Binding-site contacts:
Ligand atom N1 contacts residue ALA56 of chain 4.B at 3.2 Å (h-bond).
Ligand atom OP1 contacts residue LYS18 of chain 1.B at 3.3 Å (salt-bridge).
Ligand atom O4 contacts residue ARG68 of chain 4.B at 3.7 Å.
Ligand atom C2' contacts residue ARG55 of chain 4.B at 3.6 Å.
Ligand atom P contacts residue ARG202 of chain 4.A at 3.8 Å.
Ligand atom O2 contacts residue ARG55 of chain 4.B at 3.2 Å (salt-bridge).
Ligand atom O2 contacts residue TYR58 of chain 4.B at 3.8 Å.
Ligand atom N3 contacts residue ARG55 of chain 4.B at 3.5 Å (salt-bridge).
Ligand atom O3' contacts residue ARG55 of chain 4.B at 3.6 Å.
Ligand atom C4 contacts residue ARG68 of chain 4.B at 3.7 Å.
Ligand atom C6 contacts residue TYR58 of chain 4.B at 3.5 Å (hydrophobic).
Ligand atom C6 contacts residue TRP21 of chain 2.B at 3.3 Å (hydrophobic).
Ligand atom O2' contacts residue ARG55 of chain 4.B at 2.7 Å (salt-bridge).
Ligand atom C4 contacts residue TRP21 of chain 2.B at 3.7 Å (hydrophobic).
Ligand atom N2 contacts residue ALA56 of chain 4.B at 3.3 Å (h-bond).
Ligand atom O4' contacts residue CYS203 of chain 4.A at 3.5 Å (h-bond).
Ligand atom O6 contacts residue TYR58 of chain 4.B at 3.0 Å (h-bond).
Ligand atom C5' contacts residue ARG202 of chain 4.A at 3.0 Å.
Ligand atom OP2 contacts residue MET15 of chain 2.B at 3.5 Å.
Ligand atom N2 contacts residue THR17 of chain 2.B at 3.8 Å.
Ligand atom N3 contacts residue TRP21 of chain 2.B at 3.8 Å.
Ligand atom OP1 contacts residue TYR19 of chain 1.B at 3.1 Å (h-bond).
Ligand atom C5 contacts residue TRP21 of chain 2.B at 3.4 Å (hydrophobic).
Ligand atom O3' contacts residue TYR19 of chain 1.B at 3.0 Å (h-bond).
Ligand atom P contacts residue TYR19 of chain 1.B at 3.7 Å.
Ligand atom C2 contacts residue TRP21 of chain 2.B at 3.8 Å (hydrophobic).
Ligand atom OP2 contacts residue ARG202 of chain 4.A at 2.5 Å (salt-bridge).
Ligand atom N3 contacts residue ASN205 of chain 4.A at 3.7 Å.
Ligand atom N2 contacts residue ARG55 of chain 4.B at 3.7 Å.
Ligand atom N1 contacts residue TRP21 of chain 2.B at 3.5 Å.
Ligand atom N1 contacts residue TYR58 of chain 4.B at 3.6 Å.
Ligand atom C1' contacts residue ARG55 of chain 4.B at 3.4 Å.
Ligand atom C1' contacts residue TRP21 of chain 2.B at 3.7 Å (hydrophobic).
Ligand atom C2 contacts residue ALA56 of chain 4.B at 3.7 Å (hydrophobic).
Ligand atom O4 contacts residue TRP21 of chain 2.B at 3.6 Å.
Ligand atom OP2 contacts residue THR17 of chain 2.B at 3.2 Å.
Ligand atom O4 contacts residue ASN205 of chain 4.A at 3.4 Å (h-bond).
Ligand atom O2' contacts residue TYR19 of chain 1.B at 3.4 Å.
Ligand atom O4' contacts residue TRP21 of chain 2.B at 3.6 Å.
Ligand atom O2' contacts residue THR17 of chain 2.B at 3.3 Å (h-bond).

Sequence of chain 4.B:
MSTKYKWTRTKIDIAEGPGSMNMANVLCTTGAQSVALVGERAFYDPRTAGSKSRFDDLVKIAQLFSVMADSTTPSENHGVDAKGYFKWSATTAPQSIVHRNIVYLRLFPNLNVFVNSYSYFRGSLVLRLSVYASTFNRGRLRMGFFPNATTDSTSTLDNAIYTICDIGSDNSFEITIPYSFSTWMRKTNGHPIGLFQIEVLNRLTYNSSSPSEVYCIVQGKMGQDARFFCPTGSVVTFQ

Sequence of chain 1.B:
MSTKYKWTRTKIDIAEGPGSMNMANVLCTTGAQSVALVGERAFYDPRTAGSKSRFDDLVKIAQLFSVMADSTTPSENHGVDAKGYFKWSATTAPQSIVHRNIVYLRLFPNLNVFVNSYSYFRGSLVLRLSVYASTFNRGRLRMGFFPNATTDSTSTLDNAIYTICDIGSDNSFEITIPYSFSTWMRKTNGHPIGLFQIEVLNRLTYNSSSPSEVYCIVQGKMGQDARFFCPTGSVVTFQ

Sequence of chain 4.A:
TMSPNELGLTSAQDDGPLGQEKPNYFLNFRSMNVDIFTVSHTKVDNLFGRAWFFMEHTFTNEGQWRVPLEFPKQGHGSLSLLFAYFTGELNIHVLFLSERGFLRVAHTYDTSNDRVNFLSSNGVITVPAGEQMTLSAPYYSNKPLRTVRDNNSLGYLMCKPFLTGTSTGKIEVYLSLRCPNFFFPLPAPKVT

This small molecule binds to this protein.
Small molecule (SMILES): Nc1nc(=O)c2ncn([C@@H]3O[C@H](CO)[C@@H](O[P](=O)(O)OC[C@H]4O[C@@H](n5ccc(=O)[nH]c5=O)[C@H](O)[C@@H]4O[P](=O)(O)OC[C@H]4O[C@@H](n5ccc(=O)[nH]c5=O)[C@H](O)[C@@H]4O[P](=O)(O)OC[C@H]4O[C@@H](n5ccc(=O)[nH]c5=O)[C@H](O)[C@@H]4O[P](=O)(O)OC[C@H]4O[C@@H](n5ccc(=O)[nH]c5=O)[C@H](O)[C@@H]4O[P](=O)(O)OC[C@H]4O[C@@H](n5ccc(=O)[nH]c5=O)[C@H](O)[C@@H]4O)[C@H]3O)c2[nH]1

Sequence of chain 2.B:
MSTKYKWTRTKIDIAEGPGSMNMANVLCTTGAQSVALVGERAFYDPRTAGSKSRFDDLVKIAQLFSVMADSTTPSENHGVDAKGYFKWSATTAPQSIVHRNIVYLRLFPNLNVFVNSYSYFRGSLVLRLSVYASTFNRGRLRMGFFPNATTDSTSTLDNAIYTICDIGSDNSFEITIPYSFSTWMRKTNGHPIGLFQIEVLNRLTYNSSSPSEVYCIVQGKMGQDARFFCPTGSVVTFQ